Binding-site contacts:
Ligand atom C3 contacts residue BMA3 of chain 1.G at 3.9 Å.
Ligand atom C6 contacts residue PRO310 of chain 1.B at 4.0 Å (hydrophobic).
Ligand atom O2 contacts residue ASN313 of chain 1.B at 4.2 Å.
Ligand atom C2 contacts residue BMA3 of chain 1.G at 3.3 Å.
Ligand atom C2 contacts residue ARG284 of chain 1.B at 4.2 Å.
Ligand atom C4 contacts residue MAN1 of chain 1.U at 4.4 Å.
Ligand atom C4 contacts residue BMA3 of chain 1.G at 4.2 Å.
Ligand atom O2 contacts residue GLU295 of chain 1.B at 3.6 Å.
Ligand atom O2 contacts residue MAN1 of chain 1.U at 3.0 Å (h-bond).
Ligand atom C5 contacts residue PRO310 of chain 1.B at 4.5 Å (hydrophobic).
Ligand atom C2 contacts residue ASP250 of chain 1.B at 3.5 Å.
Ligand atom C1 contacts residue BMA3 of chain 1.G at 2.1 Å.
Ligand atom C2 contacts residue MAN1 of chain 1.U at 3.4 Å.
Ligand atom O5 contacts residue BMA3 of chain 1.G at 2.9 Å (h-bond).
Ligand atom O5 contacts residue PRO310 of chain 1.B at 3.6 Å.
Ligand atom C3 contacts residue ARG284 of chain 1.B at 3.6 Å.
Ligand atom O3 contacts residue ARG284 of chain 1.B at 2.8 Å (salt-bridge).
Ligand atom C1 contacts residue PRO310 of chain 1.B at 4.3 Å (hydrophobic).
Ligand atom O3 contacts residue MAN1 of chain 1.U at 2.4 Å.
Ligand atom C1 contacts residue ASN313 of chain 1.B at 3.6 Å.
Ligand atom O2 contacts residue BMA3 of chain 1.G at 4.5 Å.
Ligand atom C1 contacts residue LEU297 of chain 1.B at 4.2 Å (hydrophobic).
Ligand atom C3 contacts residue ASP250 of chain 1.B at 3.9 Å.
Ligand atom C2 contacts residue ASN313 of chain 1.B at 3.7 Å.
Ligand atom O3 contacts residue ASP250 of chain 1.B at 3.0 Å (salt-bridge).
Ligand atom O2 contacts residue LEU297 of chain 1.B at 3.8 Å.
Ligand atom O6 contacts residue PRO310 of chain 1.B at 3.7 Å.
Ligand atom O2 contacts residue ASP250 of chain 1.B at 2.7 Å (salt-bridge).
Ligand atom C5 contacts residue BMA3 of chain 1.G at 3.3 Å.
Ligand atom C3 contacts residue MAN1 of chain 1.U at 3.0 Å.

This small molecule binds to this protein.
Small molecule (SMILES): OC[C@H]1O[C@H](OC[C@H]2OC[C@@H](O)[C@@H](O)[C@@H]2O)[C@@H](O)[C@@H](O)[C@@H]1O

Sequence of chain 1.B:
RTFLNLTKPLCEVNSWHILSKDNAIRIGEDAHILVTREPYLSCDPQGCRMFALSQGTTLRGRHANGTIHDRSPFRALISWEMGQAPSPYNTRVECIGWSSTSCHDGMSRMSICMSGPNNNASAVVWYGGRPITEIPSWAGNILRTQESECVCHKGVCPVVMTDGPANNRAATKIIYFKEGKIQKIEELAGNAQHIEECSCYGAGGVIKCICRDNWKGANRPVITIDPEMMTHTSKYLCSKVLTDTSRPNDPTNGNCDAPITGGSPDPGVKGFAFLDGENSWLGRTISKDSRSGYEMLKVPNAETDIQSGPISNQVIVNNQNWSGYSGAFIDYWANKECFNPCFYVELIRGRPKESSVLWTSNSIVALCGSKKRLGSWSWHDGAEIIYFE